Binding-site contacts:
Ligand atom C18 contacts residue CYS90 of chain 1.B at 3.7 Å (hydrophobic).
Ligand atom C16 contacts residue ARG93 of chain 1.B at 3.7 Å.
Ligand atom C16 contacts residue ILE146 of chain 1.B at 3.9 Å (hydrophobic).
Ligand atom C25 contacts residue ILE86 of chain 1.B at 3.9 Å (hydrophobic).
Ligand atom C6 contacts residue MET169 of chain 1.B at 3.4 Å (hydrophobic).
Ligand atom N32 contacts residue SER147 of chain 1.B at 3.9 Å.
Ligand atom C19 contacts residue SER94 of chain 1.B at 3.2 Å.
Ligand atom N8 contacts residue LEU135 of chain 1.B at 3.9 Å.
Ligand atom N9 contacts residue ARG93 of chain 1.B at 3.3 Å.
Ligand atom C5 contacts residue CYS90 of chain 1.B at 3.4 Å (hydrophobic).
Ligand atom C17 contacts residue ILE146 of chain 1.B at 3.5 Å (hydrophobic).
Ligand atom C12 contacts residue GLY89 of chain 1.B at 3.5 Å.
Ligand atom C24 contacts residue ILE146 of chain 1.B at 3.9 Å (hydrophobic).
Ligand atom C2 contacts residue CYS90 of chain 1.B at 3.4 Å (hydrophobic).
Ligand atom N30 contacts residue SER147 of chain 1.B at 3.0 Å (h-bond).
Ligand atom C11 contacts residue ILE146 of chain 1.B at 3.6 Å (hydrophobic).
Ligand atom N33 contacts residue SER147 of chain 1.B at 3.0 Å (h-bond).
Ligand atom C26 contacts residue SER147 of chain 1.B at 4.0 Å.
Ligand atom C28 contacts residue MET153 of chain 1.B at 3.9 Å (hydrophobic).
Ligand atom C10 contacts residue LEU145 of chain 1.B at 3.5 Å (hydrophobic).
Ligand atom C20 contacts residue ILE131 of chain 1.B at 3.9 Å (hydrophobic).
Ligand atom C19 contacts residue ILE131 of chain 1.B at 3.3 Å (hydrophobic).
Ligand atom C12 contacts residue CYS90 of chain 1.B at 3.5 Å (hydrophobic).
Ligand atom C25 contacts residue MET153 of chain 1.B at 3.5 Å (hydrophobic).
Ligand atom C21 contacts residue TYR132 of chain 1.B at 3.8 Å (hydrophobic).
Ligand atom C15 contacts residue LEU135 of chain 1.B at 3.8 Å (hydrophobic).
Ligand atom C13 contacts residue ILE146 of chain 1.B at 3.8 Å (hydrophobic).
Ligand atom C21 contacts residue SER94 of chain 1.B at 3.5 Å.
Ligand atom C4 contacts residue ARG93 of chain 1.B at 4.0 Å.
Ligand atom C11 contacts residue CYS90 of chain 1.B at 4.0 Å (hydrophobic).
Ligand atom N8 contacts residue CYS90 of chain 1.B at 3.8 Å.
Ligand atom C18 contacts residue GLY89 of chain 1.B at 3.4 Å.
Ligand atom N30 contacts residue ILE146 of chain 1.B at 3.4 Å.
Ligand atom C16 contacts residue LEU145 of chain 1.B at 4.0 Å (hydrophobic).
Ligand atom C7 contacts residue ARG93 of chain 1.B at 3.7 Å.
Ligand atom C20 contacts residue ARG93 of chain 1.B at 3.8 Å.
Ligand atom C17 contacts residue MET153 of chain 1.B at 3.8 Å (hydrophobic).
Ligand atom C6 contacts residue VAL144 of chain 1.B at 3.7 Å (hydrophobic).
Ligand atom C15 contacts residue SER94 of chain 1.B at 3.6 Å.
Ligand atom C13 contacts residue VAL144 of chain 1.B at 3.7 Å (hydrophobic).

This protein binds this small molecule.
Small molecule (SMILES): CCc1nc2c(C)cc(C)nc2n1[C@H]1CCc2cc(-c3ccccc3-c3nnn[nH]3)ccc21

Sequence of chain 1.B:
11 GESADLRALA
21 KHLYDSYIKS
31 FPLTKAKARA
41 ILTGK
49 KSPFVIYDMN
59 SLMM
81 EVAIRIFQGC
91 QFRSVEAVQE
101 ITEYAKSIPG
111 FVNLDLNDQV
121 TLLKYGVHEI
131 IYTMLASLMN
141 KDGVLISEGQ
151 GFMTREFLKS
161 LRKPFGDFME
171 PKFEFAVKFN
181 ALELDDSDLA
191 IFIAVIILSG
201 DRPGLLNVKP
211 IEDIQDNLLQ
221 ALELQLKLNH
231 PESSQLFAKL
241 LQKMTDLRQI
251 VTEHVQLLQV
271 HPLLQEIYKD